A protein and the small-molecule ligand that binds it are described below.
Small molecule (SMILES): O=C(O)c1ccccc1SCc1ccc(Cl)c(Cl)c1

Sequence of chain 1.A:
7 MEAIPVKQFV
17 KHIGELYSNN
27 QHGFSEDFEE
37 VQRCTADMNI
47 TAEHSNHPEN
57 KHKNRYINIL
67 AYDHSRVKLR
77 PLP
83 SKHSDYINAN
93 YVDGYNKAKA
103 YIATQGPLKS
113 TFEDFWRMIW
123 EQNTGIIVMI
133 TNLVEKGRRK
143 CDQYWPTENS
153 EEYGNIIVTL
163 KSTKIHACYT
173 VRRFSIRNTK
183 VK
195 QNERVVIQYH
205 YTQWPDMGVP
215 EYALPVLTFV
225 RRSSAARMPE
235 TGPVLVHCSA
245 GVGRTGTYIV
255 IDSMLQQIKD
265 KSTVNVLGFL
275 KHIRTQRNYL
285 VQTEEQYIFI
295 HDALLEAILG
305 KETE

Binding-site contacts:
Ligand atom C7 contacts residue VAL220 of chain 1.A at 3.6 Å (hydrophobic).
Ligand atom C17 contacts residue ARG248 of chain 1.A at 3.7 Å.
Ligand atom CL10 contacts residue VAL220 of chain 1.A at 3.9 Å.
Ligand atom C14 contacts residue VAL213 of chain 1.A at 3.6 Å (hydrophobic).
Ligand atom C12 contacts residue PHE293 of chain 1.A at 3.7 Å (hydrophobic).
Ligand atom C15 contacts residue GLN290 of chain 1.A at 3.9 Å.
Ligand atom C4 contacts residue PHE293 of chain 1.A at 3.8 Å (hydrophobic).
Ligand atom C5 contacts residue VAL220 of chain 1.A at 3.9 Å (hydrophobic).
Ligand atom S2 contacts residue PRO214 of chain 1.A at 3.8 Å.
Ligand atom O19 contacts residue TRP208 of chain 1.A at 3.4 Å.
Ligand atom C15 contacts residue VAL213 of chain 1.A at 3.5 Å (hydrophobic).
Ligand atom C5 contacts residue THR251 of chain 1.A at 3.8 Å.
Ligand atom C6 contacts residue VAL220 of chain 1.A at 3.7 Å (hydrophobic).
Ligand atom C6 contacts residue TYR205 of chain 1.A at 3.6 Å (hydrophobic).
Ligand atom C3 contacts residue PRO214 of chain 1.A at 3.6 Å (hydrophobic).
Ligand atom C13 contacts residue GLU289 of chain 1.A at 3.7 Å.
Ligand atom C8 contacts residue VAL220 of chain 1.A at 3.5 Å (hydrophobic).
Ligand atom C12 contacts residue PRO214 of chain 1.A at 4.0 Å (hydrophobic).
Ligand atom C16 contacts residue GLN290 of chain 1.A at 3.8 Å.
Ligand atom C3 contacts residue PHE293 of chain 1.A at 3.6 Å (hydrophobic).
Ligand atom O18 contacts residue ARG248 of chain 1.A at 3.9 Å.
Ligand atom O18 contacts residue GLN290 of chain 1.A at 2.7 Å (h-bond).
Ligand atom C6 contacts residue TRP208 of chain 1.A at 3.6 Å (hydrophobic).
Ligand atom C17 contacts residue GLN290 of chain 1.A at 3.5 Å.
Ligand atom C9 contacts residue ILE132 of chain 1.A at 3.6 Å (hydrophobic).
Ligand atom S2 contacts residue TRP208 of chain 1.A at 3.9 Å.
Ligand atom C9 contacts residue VAL220 of chain 1.A at 3.5 Å (hydrophobic).
Ligand atom CL11 contacts residue VAL220 of chain 1.A at 4.0 Å.
Ligand atom C1 contacts residue PRO214 of chain 1.A at 3.8 Å (hydrophobic).
Ligand atom CL11 contacts residue TYR252 of chain 1.A at 3.4 Å.
Ligand atom C7 contacts residue TRP208 of chain 1.A at 3.3 Å (hydrophobic).
Ligand atom C14 contacts residue GLU289 of chain 1.A at 3.6 Å.
Ligand atom CL11 contacts residue ARG248 of chain 1.A at 4.0 Å.
Ligand atom CL10 contacts residue ILE132 of chain 1.A at 3.7 Å.
Ligand atom O19 contacts residue ARG248 of chain 1.A at 2.8 Å (salt-bridge).
Ligand atom CL10 contacts residue PHE223 of chain 1.A at 3.4 Å.
Ligand atom CL11 contacts residue THR251 of chain 1.A at 4.0 Å.
Ligand atom C5 contacts residue PHE293 of chain 1.A at 3.7 Å (hydrophobic).
Ligand atom S2 contacts residue ARG248 of chain 1.A at 4.0 Å.
Ligand atom C6 contacts residue ILE132 of chain 1.A at 3.9 Å (hydrophobic).